Sequence of chain 3.D:
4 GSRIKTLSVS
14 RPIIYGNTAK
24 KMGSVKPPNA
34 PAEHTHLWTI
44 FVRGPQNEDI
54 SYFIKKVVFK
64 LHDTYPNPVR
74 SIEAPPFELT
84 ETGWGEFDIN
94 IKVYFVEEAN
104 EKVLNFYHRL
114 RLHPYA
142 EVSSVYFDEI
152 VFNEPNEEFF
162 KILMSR

A protein and the small-molecule ligand that binds it are described below.
Small molecule (SMILES): CC(=O)NCCCC[C@H](N)C(=O)N[C@@H](CO)C(=O)N[C@@H](C)C(=O)N1CCC[C@H]1C(=O)N[C@@H](C)C=O

Binding-site contacts:
Ligand atom NZ contacts residue THR67 of chain 3.D at 2.8 Å (h-bond).
Ligand atom CH3 contacts residue HIS37 of chain 3.D at 3.7 Å.
Ligand atom O contacts residue HIS116 of chain 3.D at 3.6 Å.
Ligand atom CG contacts residue GLU89 of chain 3.D at 3.5 Å.
Ligand atom CD contacts residue TRP87 of chain 3.D at 3.4 Å (hydrophobic).
Ligand atom CB contacts residue HIS116 of chain 3.D at 3.8 Å.
Ligand atom CH contacts residue THR67 of chain 3.D at 3.8 Å.
Ligand atom OH contacts residue TRP87 of chain 3.D at 2.4 Å (h-bond).
Ligand atom C contacts residue GLU89 of chain 3.D at 3.7 Å.
Ligand atom CH contacts residue TYR68 of chain 3.D at 3.7 Å (hydrophobic).
Ligand atom CH3 contacts residue THR67 of chain 3.D at 3.8 Å.
Ligand atom O contacts residue GLU89 of chain 3.D at 2.7 Å (salt-bridge).
Ligand atom OH contacts residue TYR68 of chain 3.D at 3.7 Å.
Ligand atom CE contacts residue THR67 of chain 3.D at 3.8 Å.
Ligand atom CD contacts residue THR67 of chain 3.D at 3.6 Å.
Ligand atom CA contacts residue GLU89 of chain 3.D at 2.9 Å.
Ligand atom CE contacts residue GLY88 of chain 3.D at 3.7 Å.
Ligand atom CB contacts residue TRP87 of chain 3.D at 3.7 Å (hydrophobic).
Ligand atom CD contacts residue HIS65 of chain 3.D at 3.6 Å.
Ligand atom CH3 contacts residue TRP87 of chain 3.D at 3.6 Å (hydrophobic).
Ligand atom CB contacts residue PHE90 of chain 3.D at 3.8 Å (hydrophobic).
Ligand atom N contacts residue GLU89 of chain 3.D at 2.9 Å (salt-bridge).
Ligand atom OH contacts residue GLY88 of chain 3.D at 3.2 Å (h-bond).
Ligand atom CH contacts residue TRP87 of chain 3.D at 3.2 Å (hydrophobic).
Ligand atom CH3 contacts residue TYR68 of chain 3.D at 3.4 Å (hydrophobic).
Ligand atom NZ contacts residue TRP87 of chain 3.D at 3.6 Å.
Ligand atom CB contacts residue GLU89 of chain 3.D at 3.6 Å.
Ligand atom CG contacts residue TRP87 of chain 3.D at 3.6 Å (hydrophobic).
Ligand atom O contacts residue GLY88 of chain 3.D at 3.2 Å.
Ligand atom CA contacts residue TRP87 of chain 3.D at 3.4 Å (hydrophobic).
Ligand atom C contacts residue GLU89 of chain 3.D at 3.4 Å.
Ligand atom N contacts residue HIS116 of chain 3.D at 3.6 Å.
Ligand atom OH contacts residue GLY86 of chain 3.D at 3.1 Å.
Ligand atom CG contacts residue HIS39 of chain 3.D at 3.8 Å.
Ligand atom OG contacts residue ARG112 of chain 3.D at 3.8 Å.
Ligand atom O contacts residue PRO117 of chain 3.D at 3.1 Å.
Ligand atom C contacts residue GLY88 of chain 3.D at 3.7 Å.
Ligand atom CE contacts residue TRP87 of chain 3.D at 3.6 Å (hydrophobic).
Ligand atom CB contacts residue GLU89 of chain 3.D at 3.7 Å.
Ligand atom CB contacts residue HIS65 of chain 3.D at 3.6 Å.